A protein and the small-molecule ligand that binds it are described below.
Small molecule (SMILES): CC(=O)N[C@@H]1[C@@H](O)[C@H](O)[C@@H](CO)O[C@H]1O

Binding-site contacts:
Ligand atom C6 contacts residue PRO1151 of chain 4.A at 4.4 Å (hydrophobic).
Ligand atom C2 contacts residue ASN1147 of chain 4.A at 2.5 Å.
Ligand atom O5 contacts residue ASN1147 of chain 4.A at 2.3 Å (h-bond).
Ligand atom O6 contacts residue HIS1176 of chain 4.A at 3.0 Å (h-bond).
Ligand atom C3 contacts residue ASN1147 of chain 4.A at 3.8 Å.
Ligand atom O6 contacts residue HIS1174 of chain 4.A at 4.5 Å.
Ligand atom C6 contacts residue HIS1176 of chain 4.A at 4.3 Å.
Ligand atom C4 contacts residue ASN1147 of chain 4.A at 4.2 Å.
Ligand atom C1 contacts residue ASN1147 of chain 4.A at 1.4 Å.
Ligand atom C7 contacts residue ASN1147 of chain 4.A at 3.1 Å.
Ligand atom N2 contacts residue ASN1147 of chain 4.A at 2.5 Å (h-bond).
Ligand atom O7 contacts residue ASN1147 of chain 4.A at 3.9 Å.
Ligand atom C8 contacts residue ASN1147 of chain 4.A at 3.4 Å.
Ligand atom C5 contacts residue ASN1147 of chain 4.A at 3.6 Å.
Ligand atom O5 contacts residue PRO1151 of chain 4.A at 4.5 Å.

Sequence of chain 4.A:
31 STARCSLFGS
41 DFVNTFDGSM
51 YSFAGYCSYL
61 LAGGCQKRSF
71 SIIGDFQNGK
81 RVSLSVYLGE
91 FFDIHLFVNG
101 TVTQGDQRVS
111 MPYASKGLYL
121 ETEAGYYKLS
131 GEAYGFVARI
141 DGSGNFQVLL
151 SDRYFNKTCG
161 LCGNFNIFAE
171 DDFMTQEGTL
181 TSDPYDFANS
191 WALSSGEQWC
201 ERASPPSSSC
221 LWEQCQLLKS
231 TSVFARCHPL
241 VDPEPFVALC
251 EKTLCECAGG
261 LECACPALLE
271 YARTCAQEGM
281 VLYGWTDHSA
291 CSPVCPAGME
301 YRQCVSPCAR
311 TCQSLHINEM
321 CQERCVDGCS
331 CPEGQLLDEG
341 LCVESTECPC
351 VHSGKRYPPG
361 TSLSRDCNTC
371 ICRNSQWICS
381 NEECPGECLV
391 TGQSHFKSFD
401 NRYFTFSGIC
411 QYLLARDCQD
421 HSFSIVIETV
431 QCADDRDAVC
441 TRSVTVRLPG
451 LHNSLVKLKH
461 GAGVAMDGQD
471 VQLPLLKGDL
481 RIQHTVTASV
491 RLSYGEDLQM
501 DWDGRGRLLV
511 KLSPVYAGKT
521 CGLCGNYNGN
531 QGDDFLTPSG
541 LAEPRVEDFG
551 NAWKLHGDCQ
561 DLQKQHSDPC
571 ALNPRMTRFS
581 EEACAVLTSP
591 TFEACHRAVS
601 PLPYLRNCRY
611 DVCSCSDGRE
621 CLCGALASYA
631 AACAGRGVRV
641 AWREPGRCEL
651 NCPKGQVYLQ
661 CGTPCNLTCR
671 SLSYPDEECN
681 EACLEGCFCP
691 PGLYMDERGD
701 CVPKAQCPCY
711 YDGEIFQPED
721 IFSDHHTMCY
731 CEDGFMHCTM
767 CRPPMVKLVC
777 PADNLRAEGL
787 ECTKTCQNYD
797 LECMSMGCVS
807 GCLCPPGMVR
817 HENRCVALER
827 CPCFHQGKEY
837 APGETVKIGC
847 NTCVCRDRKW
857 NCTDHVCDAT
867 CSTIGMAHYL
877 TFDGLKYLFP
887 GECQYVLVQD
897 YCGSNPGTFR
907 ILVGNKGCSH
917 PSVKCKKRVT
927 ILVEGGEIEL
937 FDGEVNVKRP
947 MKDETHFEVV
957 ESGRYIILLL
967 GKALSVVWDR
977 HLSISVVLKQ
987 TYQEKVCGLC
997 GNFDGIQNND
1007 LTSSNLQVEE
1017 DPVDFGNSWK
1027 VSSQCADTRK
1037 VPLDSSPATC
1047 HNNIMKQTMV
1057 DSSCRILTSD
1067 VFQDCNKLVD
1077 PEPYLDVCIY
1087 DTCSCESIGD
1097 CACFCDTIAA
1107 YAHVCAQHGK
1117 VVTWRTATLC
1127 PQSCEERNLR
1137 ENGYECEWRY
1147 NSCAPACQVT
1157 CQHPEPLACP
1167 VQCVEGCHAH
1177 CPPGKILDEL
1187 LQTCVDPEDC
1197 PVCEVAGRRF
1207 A